A small-molecule ligand and the protein it binds are described below.
Small molecule (SMILES): Nc1ccn([C@H]2C[C@H](O[P](=O)(O)OC[C@H]3O[C@@H](n4ccc(N)nc4=O)C[C@@H]3O)[C@@H](COP(=O)=O)O2)c(=O)n1

Binding-site contacts:
Ligand atom N3 contacts residue TYR110 of chain 1.K at 3.4 Å (h-bond).
Ligand atom C6 contacts residue TYR80 of chain 1.K at 3.6 Å (hydrophobic).
Ligand atom C2 contacts residue ARG109 of chain 1.K at 3.2 Å.
Ligand atom N4 contacts residue ARG102 of chain 1.K at 3.8 Å.
Ligand atom N3 contacts residue GLU108 of chain 1.K at 3.4 Å.
Ligand atom OP2 contacts residue TYR110 of chain 1.K at 3.6 Å.
Ligand atom C4 contacts residue GLU108 of chain 1.K at 3.8 Å.
Ligand atom C4 contacts residue ARG66 of chain 1.K at 3.4 Å.
Ligand atom C2 contacts residue TYR110 of chain 1.K at 3.5 Å (hydrophobic).
Ligand atom P contacts residue ARG109 of chain 1.K at 3.4 Å.
Ligand atom OP2 contacts residue TYR80 of chain 1.K at 3.2 Å (h-bond).
Ligand atom OP2 contacts residue ARG109 of chain 1.K at 3.0 Å (salt-bridge).
Ligand atom OP2 contacts residue PHE62 of chain 1.K at 3.6 Å.
Ligand atom OP1 contacts residue ARG109 of chain 1.K at 3.1 Å (salt-bridge).
Ligand atom N1 contacts residue PHE64 of chain 1.K at 3.3 Å.
Ligand atom P contacts residue TYR80 of chain 1.K at 3.7 Å.
Ligand atom O3' contacts residue LEU58 of chain 1.K at 3.5 Å.
Ligand atom C2 contacts residue PHE64 of chain 1.K at 3.5 Å (hydrophobic).
Ligand atom O2 contacts residue TYR110 of chain 1.K at 3.1 Å.
Ligand atom C5 contacts residue PHE64 of chain 1.K at 3.4 Å (hydrophobic).
Ligand atom C4 contacts residue PHE64 of chain 1.K at 3.8 Å (hydrophobic).
Ligand atom N4 contacts residue ALA112 of chain 1.K at 3.8 Å.
Ligand atom C6 contacts residue PHE64 of chain 1.K at 3.3 Å (hydrophobic).
Ligand atom O2 contacts residue ARG66 of chain 1.K at 2.8 Å (salt-bridge).
Ligand atom O2 contacts residue ARG109 of chain 1.K at 2.4 Å (salt-bridge).
Ligand atom N4 contacts residue ALA74 of chain 1.K at 3.8 Å.
Ligand atom N4 contacts residue GLU108 of chain 1.K at 3.1 Å (salt-bridge).
Ligand atom O2 contacts residue GLU108 of chain 1.K at 3.5 Å.
Ligand atom N3 contacts residue ARG66 of chain 1.K at 2.8 Å (salt-bridge).
Ligand atom N4 contacts residue TYR110 of chain 1.K at 3.6 Å.
Ligand atom C2 contacts residue ARG66 of chain 1.K at 3.1 Å.
Ligand atom OP1 contacts residue TYR80 of chain 1.K at 3.5 Å (h-bond).
Ligand atom C6 contacts residue TYR110 of chain 1.K at 3.0 Å (hydrophobic).
Ligand atom N4 contacts residue GLY75 of chain 1.K at 3.4 Å (h-bond).
Ligand atom C5 contacts residue TYR110 of chain 1.K at 2.7 Å (hydrophobic).
Ligand atom N3 contacts residue ARG109 of chain 1.K at 3.4 Å (salt-bridge).
Ligand atom N4 contacts residue ARG66 of chain 1.K at 3.0 Å (salt-bridge).
Ligand atom N3 contacts residue PHE64 of chain 1.K at 3.6 Å.
Ligand atom C5 contacts residue TYR80 of chain 1.K at 3.3 Å (hydrophobic).
Ligand atom N4 contacts residue ASP78 of chain 1.K at 2.9 Å (salt-bridge).

Sequence of chain 1.K:
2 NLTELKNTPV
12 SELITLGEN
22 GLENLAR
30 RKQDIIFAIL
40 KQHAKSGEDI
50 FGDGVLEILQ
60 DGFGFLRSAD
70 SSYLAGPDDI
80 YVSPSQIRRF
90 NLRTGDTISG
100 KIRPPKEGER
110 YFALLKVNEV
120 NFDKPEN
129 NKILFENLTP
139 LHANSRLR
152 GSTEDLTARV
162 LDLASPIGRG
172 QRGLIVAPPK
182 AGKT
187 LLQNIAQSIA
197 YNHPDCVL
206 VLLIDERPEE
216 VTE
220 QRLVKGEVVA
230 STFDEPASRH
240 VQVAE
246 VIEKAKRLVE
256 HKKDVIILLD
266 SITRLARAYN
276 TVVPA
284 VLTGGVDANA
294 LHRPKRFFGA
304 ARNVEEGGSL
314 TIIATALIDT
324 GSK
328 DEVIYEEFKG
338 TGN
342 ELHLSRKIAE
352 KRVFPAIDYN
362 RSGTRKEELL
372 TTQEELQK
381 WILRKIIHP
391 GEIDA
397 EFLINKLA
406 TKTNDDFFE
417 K